The protein below binds the small molecule below.
Small molecule (SMILES): CN(C)[C@@H]1C(O)=C(C(N)=O)C(=O)[C@@]2(O)C(=O)C[C@@H]([C@]3(C)OC(=O)c4c(O)ccc(Cl)c43)C[C@@H]12

Sequence of chain 1.A:
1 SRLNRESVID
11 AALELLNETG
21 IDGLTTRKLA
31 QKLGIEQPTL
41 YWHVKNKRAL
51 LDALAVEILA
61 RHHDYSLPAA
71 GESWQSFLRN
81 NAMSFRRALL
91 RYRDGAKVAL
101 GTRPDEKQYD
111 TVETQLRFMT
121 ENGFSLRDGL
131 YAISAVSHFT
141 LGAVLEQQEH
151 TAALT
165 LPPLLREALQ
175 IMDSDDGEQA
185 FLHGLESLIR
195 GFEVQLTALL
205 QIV

Sequence of chain 2.A:
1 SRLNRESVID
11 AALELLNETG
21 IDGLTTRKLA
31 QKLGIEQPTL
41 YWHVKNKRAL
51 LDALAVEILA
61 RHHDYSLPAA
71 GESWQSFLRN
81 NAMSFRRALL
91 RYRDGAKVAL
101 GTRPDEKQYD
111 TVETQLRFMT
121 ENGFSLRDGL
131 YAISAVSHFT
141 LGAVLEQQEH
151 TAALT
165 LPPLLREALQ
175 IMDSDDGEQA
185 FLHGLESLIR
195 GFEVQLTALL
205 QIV

Binding-site contacts:
Ligand atom O2' contacts residue HIS63 of chain 2.A at 3.2 Å.
Ligand atom O11 contacts residue PRO104 of chain 2.A at 3.0 Å.
Ligand atom C4' contacts residue SER137 of chain 2.A at 3.5 Å.
Ligand atom C5 contacts residue SER137 of chain 2.A at 3.7 Å.
Ligand atom C5A contacts residue SER137 of chain 2.A at 3.6 Å.
Ligand atom C9 contacts residue MET176 of chain 1.A at 3.5 Å (hydrophobic).
Ligand atom CL7 contacts residue SER134 of chain 2.A at 3.5 Å.
Ligand atom CL7 contacts residue HIS138 of chain 2.A at 3.5 Å.
Ligand atom N4 contacts residue ASN81 of chain 2.A at 2.5 Å (h-bond).
Ligand atom O2' contacts residue SER66 of chain 2.A at 2.8 Å (h-bond).
Ligand atom C4' contacts residue ASN81 of chain 2.A at 3.2 Å.
Ligand atom C3 contacts residue GLN115 of chain 2.A at 3.4 Å.
Ligand atom N4 contacts residue SER137 of chain 2.A at 3.7 Å.
Ligand atom O3 contacts residue GLN115 of chain 2.A at 2.7 Å (h-bond).
Ligand atom O2' contacts residue GLN115 of chain 2.A at 3.4 Å (h-bond).
Ligand atom C7 contacts residue MET176 of chain 1.A at 3.7 Å (hydrophobic).
Ligand atom C4A contacts residue SER137 of chain 2.A at 3.2 Å.
Ligand atom C2' contacts residue HIS63 of chain 2.A at 3.5 Å.
Ligand atom C9 contacts residue ARG103 of chain 2.A at 3.3 Å.
Ligand atom O3 contacts residue HIS63 of chain 2.A at 3.0 Å (h-bond).
Ligand atom O6 contacts residue VAL112 of chain 2.A at 3.5 Å.
Ligand atom C4' contacts residue PHE85 of chain 2.A at 3.4 Å (hydrophobic).
Ligand atom C4 contacts residue GLN115 of chain 2.A at 3.5 Å.
Ligand atom O11 contacts residue LEU169 of chain 1.A at 3.7 Å.
Ligand atom C6' contacts residue ILE133 of chain 2.A at 3.2 Å (hydrophobic).
Ligand atom O2' contacts residue THR111 of chain 2.A at 3.7 Å.
Ligand atom C4D contacts residue SER137 of chain 2.A at 3.2 Å.
Ligand atom C4D contacts residue ASN81 of chain 2.A at 3.0 Å.
Ligand atom C4 contacts residue ASN81 of chain 2.A at 3.6 Å.
Ligand atom N2' contacts residue GLN108 of chain 2.A at 3.7 Å.
Ligand atom O4B contacts residue PHE85 of chain 2.A at 3.1 Å.
Ligand atom C3 contacts residue HIS63 of chain 2.A at 3.7 Å.
Ligand atom O10 contacts residue PRO104 of chain 2.A at 2.9 Å.
Ligand atom C6A contacts residue MET176 of chain 1.A at 3.8 Å (hydrophobic).
Ligand atom O3 contacts residue ASN81 of chain 2.A at 2.8 Å (h-bond).
Ligand atom O10 contacts residue ARG103 of chain 2.A at 2.8 Å (salt-bridge).
Ligand atom C4D contacts residue ILE133 of chain 2.A at 3.6 Å (hydrophobic).
Ligand atom C8 contacts residue MET176 of chain 1.A at 3.7 Å (hydrophobic).
Ligand atom C6' contacts residue SER134 of chain 2.A at 3.3 Å.
Ligand atom C10 contacts residue ARG103 of chain 2.A at 3.3 Å.